Binding-site contacts:
Ligand atom C5 contacts residue HIS1 of chain 4.D at 4.4 Å.
Ligand atom O1 contacts residue HIS1 of chain 4.D at 2.2 Å (h-bond).
Ligand atom C3 contacts residue HIS1 of chain 4.D at 2.3 Å.
Ligand atom C4 contacts residue HIS1 of chain 4.D at 3.6 Å.
Ligand atom C3 contacts residue CYS7 of chain 4.D at 4.4 Å (hydrophobic).
Ligand atom C5 contacts residue CYS7 of chain 4.D at 2.8 Å (hydrophobic).
Ligand atom C2 contacts residue PRO2 of chain 4.D at 3.9 Å (hydrophobic).
Ligand atom C4 contacts residue CYS7 of chain 4.D at 3.0 Å (hydrophobic).
Ligand atom C6 contacts residue CYS7 of chain 4.D at 1.8 Å (hydrophobic).
Ligand atom O1 contacts residue PRO2 of chain 4.D at 3.4 Å (h-bond).
Ligand atom C2 contacts residue HIS1 of chain 4.D at 1.3 Å.

Sequence of chain 4.D:
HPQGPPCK

The small molecule below binds the protein below.
Small molecule (SMILES): CCCCC(=O)O